Sequence of chain 1.A:
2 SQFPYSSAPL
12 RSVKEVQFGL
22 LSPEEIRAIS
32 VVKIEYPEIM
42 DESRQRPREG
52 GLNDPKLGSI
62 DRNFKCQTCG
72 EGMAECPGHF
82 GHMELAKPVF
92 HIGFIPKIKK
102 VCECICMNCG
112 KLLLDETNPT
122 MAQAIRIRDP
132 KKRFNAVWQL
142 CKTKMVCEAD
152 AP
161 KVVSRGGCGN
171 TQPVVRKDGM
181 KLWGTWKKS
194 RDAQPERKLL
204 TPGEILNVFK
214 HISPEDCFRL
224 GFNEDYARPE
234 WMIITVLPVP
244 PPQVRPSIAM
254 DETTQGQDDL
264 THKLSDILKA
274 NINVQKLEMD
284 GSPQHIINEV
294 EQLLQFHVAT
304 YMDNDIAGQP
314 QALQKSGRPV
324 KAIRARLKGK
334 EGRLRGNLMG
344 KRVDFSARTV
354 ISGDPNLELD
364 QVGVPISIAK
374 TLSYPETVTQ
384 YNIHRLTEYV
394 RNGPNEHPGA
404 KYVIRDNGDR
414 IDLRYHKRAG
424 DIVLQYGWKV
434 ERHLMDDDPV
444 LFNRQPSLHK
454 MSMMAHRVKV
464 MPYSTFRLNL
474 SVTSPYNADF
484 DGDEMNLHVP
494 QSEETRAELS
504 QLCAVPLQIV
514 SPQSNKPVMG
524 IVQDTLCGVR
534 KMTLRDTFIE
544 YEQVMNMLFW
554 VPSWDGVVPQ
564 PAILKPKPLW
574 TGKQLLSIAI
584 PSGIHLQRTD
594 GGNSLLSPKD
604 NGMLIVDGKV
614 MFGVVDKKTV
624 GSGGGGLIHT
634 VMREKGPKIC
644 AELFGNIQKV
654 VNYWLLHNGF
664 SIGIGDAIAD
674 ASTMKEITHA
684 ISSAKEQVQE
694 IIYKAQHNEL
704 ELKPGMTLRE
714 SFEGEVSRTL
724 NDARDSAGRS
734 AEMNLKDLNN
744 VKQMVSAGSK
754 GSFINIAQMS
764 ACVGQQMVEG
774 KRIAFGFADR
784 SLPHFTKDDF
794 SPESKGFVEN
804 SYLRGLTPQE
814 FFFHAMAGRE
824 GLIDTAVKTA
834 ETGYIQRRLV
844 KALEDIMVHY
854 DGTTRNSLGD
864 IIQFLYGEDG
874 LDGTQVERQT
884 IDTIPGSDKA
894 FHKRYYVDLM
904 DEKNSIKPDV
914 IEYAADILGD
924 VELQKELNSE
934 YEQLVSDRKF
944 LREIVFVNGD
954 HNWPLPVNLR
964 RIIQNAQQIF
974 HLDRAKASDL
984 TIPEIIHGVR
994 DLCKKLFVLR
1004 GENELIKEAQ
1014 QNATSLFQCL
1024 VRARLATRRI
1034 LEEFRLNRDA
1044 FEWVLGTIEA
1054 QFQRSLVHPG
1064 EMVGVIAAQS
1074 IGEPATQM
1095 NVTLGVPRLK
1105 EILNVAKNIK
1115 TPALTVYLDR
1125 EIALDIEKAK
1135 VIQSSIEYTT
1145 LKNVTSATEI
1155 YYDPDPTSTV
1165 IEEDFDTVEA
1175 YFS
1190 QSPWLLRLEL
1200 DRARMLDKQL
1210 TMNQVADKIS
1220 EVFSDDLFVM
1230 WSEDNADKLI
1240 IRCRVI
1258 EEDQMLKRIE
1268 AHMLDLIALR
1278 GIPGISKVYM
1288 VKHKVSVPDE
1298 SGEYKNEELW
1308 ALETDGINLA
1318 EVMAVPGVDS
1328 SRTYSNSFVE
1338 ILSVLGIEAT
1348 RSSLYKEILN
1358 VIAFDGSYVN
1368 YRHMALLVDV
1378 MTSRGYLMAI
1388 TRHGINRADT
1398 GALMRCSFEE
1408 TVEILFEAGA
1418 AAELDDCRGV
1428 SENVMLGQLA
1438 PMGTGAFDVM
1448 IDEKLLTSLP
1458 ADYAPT

Binding-site contacts:
Ligand atom C2 contacts residue THR832 of chain 1.A at 4.3 Å.
Ligand atom O2' contacts residue ARG447 of chain 1.A at 3.0 Å (salt-bridge).
Ligand atom C2' contacts residue PRO449 of chain 1.A at 3.9 Å (hydrophobic).
Ligand atom O1G contacts residue ARG1020 of chain 1.B at 3.1 Å (salt-bridge).
Ligand atom O1A contacts residue ASP484 of chain 1.A at 3.2 Å (salt-bridge).
Ligand atom PG contacts residue ARG766 of chain 1.B at 3.9 Å.
Ligand atom O3G contacts residue ARG766 of chain 1.B at 3.6 Å.
Ligand atom C2 contacts residue PRO449 of chain 1.A at 4.4 Å (hydrophobic).
Ligand atom C2' contacts residue ARG447 of chain 1.A at 3.8 Å.
Ligand atom O1A contacts residue MG1 of chain 1.T at 2.9 Å.
Ligand atom O3B contacts residue ARG1020 of chain 1.B at 4.3 Å.
Ligand atom PG contacts residue ARG1020 of chain 1.B at 3.9 Å.
Ligand atom O1G contacts residue ARG766 of chain 1.B at 4.2 Å.
Ligand atom PA contacts residue MG1 of chain 1.T at 4.2 Å.
Ligand atom O3' contacts residue ASN480 of chain 1.A at 3.2 Å (h-bond).
Ligand atom C4' contacts residue ARG447 of chain 1.A at 3.8 Å.
Ligand atom C1' contacts residue ARG447 of chain 1.A at 3.4 Å.
Ligand atom O2G contacts residue ARG1020 of chain 1.B at 3.6 Å.
Ligand atom O2G contacts residue ARG766 of chain 1.B at 3.6 Å (salt-bridge).
Ligand atom C1' contacts residue PRO449 of chain 1.A at 4.1 Å (hydrophobic).
Ligand atom N3 contacts residue PRO449 of chain 1.A at 3.7 Å.
Ligand atom O5' contacts residue MG1 of chain 1.T at 4.3 Å.
Ligand atom C2' contacts residue ASN480 of chain 1.A at 4.1 Å.
Ligand atom O3' contacts residue GLN1080 of chain 1.A at 4.3 Å.
Ligand atom C4' contacts residue ASN480 of chain 1.A at 3.9 Å.
Ligand atom O1B contacts residue ASP482 of chain 1.A at 3.9 Å.
Ligand atom O2' contacts residue ASN480 of chain 1.A at 3.1 Å (h-bond).
Ligand atom O4' contacts residue ARG447 of chain 1.A at 3.1 Å (salt-bridge).
Ligand atom O2' contacts residue PRO449 of chain 1.A at 3.7 Å.
Ligand atom N1 contacts residue THR832 of chain 1.A at 4.1 Å.
Ligand atom O1A contacts residue ASP482 of chain 1.A at 3.8 Å.
Ligand atom C3' contacts residue ASN480 of chain 1.A at 3.9 Å.

The small molecule below binds the protein below.
Small molecule (SMILES): Nc1ncnc2c1ncn2[C@@H]1O[C@H](CO[P](=O)(O)C[P](=O)(O)OP(=O)(O)O)[C@@H](O)[C@H]1O

Sequence of chain 1.B:
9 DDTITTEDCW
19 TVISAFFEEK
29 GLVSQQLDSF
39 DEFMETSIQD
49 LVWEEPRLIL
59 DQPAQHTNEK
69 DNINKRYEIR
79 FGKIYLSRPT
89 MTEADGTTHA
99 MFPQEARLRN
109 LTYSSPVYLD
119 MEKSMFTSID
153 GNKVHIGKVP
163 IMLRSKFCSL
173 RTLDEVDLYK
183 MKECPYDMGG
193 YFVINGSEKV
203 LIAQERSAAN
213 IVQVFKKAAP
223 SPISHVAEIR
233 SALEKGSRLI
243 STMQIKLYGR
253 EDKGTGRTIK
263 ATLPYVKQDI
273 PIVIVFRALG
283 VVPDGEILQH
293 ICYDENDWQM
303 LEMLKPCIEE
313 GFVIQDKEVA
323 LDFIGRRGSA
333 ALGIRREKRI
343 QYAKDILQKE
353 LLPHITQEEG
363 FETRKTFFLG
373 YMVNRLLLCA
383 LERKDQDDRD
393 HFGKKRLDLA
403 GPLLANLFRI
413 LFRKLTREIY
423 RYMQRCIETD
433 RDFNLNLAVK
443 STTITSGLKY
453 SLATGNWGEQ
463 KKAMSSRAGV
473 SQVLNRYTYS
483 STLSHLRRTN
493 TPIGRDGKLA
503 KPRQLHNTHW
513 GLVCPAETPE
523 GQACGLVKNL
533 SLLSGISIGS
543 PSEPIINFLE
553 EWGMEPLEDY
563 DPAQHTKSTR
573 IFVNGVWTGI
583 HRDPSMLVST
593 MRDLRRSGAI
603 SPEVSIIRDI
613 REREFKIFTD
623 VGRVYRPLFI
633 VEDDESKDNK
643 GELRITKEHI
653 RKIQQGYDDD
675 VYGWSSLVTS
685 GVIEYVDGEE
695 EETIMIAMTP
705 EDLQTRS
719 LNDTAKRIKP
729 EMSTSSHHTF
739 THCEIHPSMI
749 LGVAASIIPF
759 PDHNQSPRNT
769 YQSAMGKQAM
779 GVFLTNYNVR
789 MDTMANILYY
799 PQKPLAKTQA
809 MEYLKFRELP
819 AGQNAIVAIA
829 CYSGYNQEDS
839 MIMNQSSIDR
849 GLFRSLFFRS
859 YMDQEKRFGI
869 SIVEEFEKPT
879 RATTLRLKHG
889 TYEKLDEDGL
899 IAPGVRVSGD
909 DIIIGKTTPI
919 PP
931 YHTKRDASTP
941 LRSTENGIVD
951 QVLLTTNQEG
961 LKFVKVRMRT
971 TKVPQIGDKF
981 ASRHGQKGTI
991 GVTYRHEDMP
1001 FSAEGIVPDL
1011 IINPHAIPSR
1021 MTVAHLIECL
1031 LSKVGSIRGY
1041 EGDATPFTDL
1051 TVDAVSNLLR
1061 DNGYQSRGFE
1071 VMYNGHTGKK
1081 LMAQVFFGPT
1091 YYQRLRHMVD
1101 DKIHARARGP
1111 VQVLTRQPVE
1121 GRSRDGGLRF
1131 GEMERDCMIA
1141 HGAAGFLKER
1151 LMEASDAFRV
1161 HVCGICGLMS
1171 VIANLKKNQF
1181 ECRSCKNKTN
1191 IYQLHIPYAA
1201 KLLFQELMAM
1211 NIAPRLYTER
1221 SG